Sequence of chain 1.C:
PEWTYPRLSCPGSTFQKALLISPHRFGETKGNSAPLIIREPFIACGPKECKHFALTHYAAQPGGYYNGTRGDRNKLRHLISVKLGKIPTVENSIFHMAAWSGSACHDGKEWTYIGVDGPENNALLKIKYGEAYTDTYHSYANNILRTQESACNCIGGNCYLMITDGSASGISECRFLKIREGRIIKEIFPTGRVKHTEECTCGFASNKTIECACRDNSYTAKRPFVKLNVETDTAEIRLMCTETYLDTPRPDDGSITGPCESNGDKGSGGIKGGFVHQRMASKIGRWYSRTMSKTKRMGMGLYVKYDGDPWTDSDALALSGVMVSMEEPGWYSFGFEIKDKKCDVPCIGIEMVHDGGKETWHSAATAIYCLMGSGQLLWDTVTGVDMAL

Binding-site contacts:
Ligand atom O5 contacts residue ASN215 of chain 1.C at 2.4 Å (h-bond).
Ligand atom C8 contacts residue LEU16 of chain 1.C at 3.9 Å (hydrophobic).
Ligand atom N2 contacts residue ASN215 of chain 1.C at 2.8 Å (h-bond).
Ligand atom O7 contacts residue ASN215 of chain 1.C at 3.7 Å.
Ligand atom C7 contacts residue ARG15 of chain 1.C at 4.4 Å.
Ligand atom C7 contacts residue PRO14 of chain 1.C at 3.6 Å (hydrophobic).
Ligand atom C8 contacts residue ASN215 of chain 1.C at 4.5 Å.
Ligand atom C7 contacts residue LEU16 of chain 1.C at 4.5 Å (hydrophobic).
Ligand atom C3 contacts residue PRO14 of chain 1.C at 4.1 Å (hydrophobic).
Ligand atom C8 contacts residue ARG15 of chain 1.C at 3.6 Å.
Ligand atom C2 contacts residue ASN215 of chain 1.C at 2.5 Å.
Ligand atom C1 contacts residue TYR13 of chain 1.C at 4.3 Å (hydrophobic).
Ligand atom C5 contacts residue TYR13 of chain 1.C at 4.3 Å (hydrophobic).
Ligand atom C1 contacts residue ASN215 of chain 1.C at 1.4 Å.
Ligand atom C7 contacts residue ASN215 of chain 1.C at 3.4 Å.
Ligand atom O5 contacts residue TYR13 of chain 1.C at 4.4 Å.
Ligand atom N2 contacts residue ARG15 of chain 1.C at 4.2 Å.
Ligand atom C5 contacts residue ASN215 of chain 1.C at 3.7 Å.
Ligand atom C3 contacts residue ASN215 of chain 1.C at 3.8 Å.
Ligand atom O7 contacts residue LEU16 of chain 1.C at 4.4 Å.
Ligand atom O6 contacts residue TYR13 of chain 1.C at 4.0 Å.
Ligand atom N2 contacts residue PRO14 of chain 1.C at 2.8 Å (h-bond).
Ligand atom C8 contacts residue ARG287 of chain 1.C at 4.5 Å.
Ligand atom C8 contacts residue PRO14 of chain 1.C at 3.4 Å (hydrophobic).
Ligand atom C1 contacts residue PRO14 of chain 1.C at 3.9 Å (hydrophobic).
Ligand atom C2 contacts residue PRO14 of chain 1.C at 3.8 Å (hydrophobic).
Ligand atom C4 contacts residue ASN215 of chain 1.C at 4.3 Å.

This protein binds this small molecule.
Small molecule (SMILES): CC(=O)N[C@@H]1[C@@H](O)[C@H](O)[C@@H](CO)O[C@H]1O